Sequence of chain 1.C:
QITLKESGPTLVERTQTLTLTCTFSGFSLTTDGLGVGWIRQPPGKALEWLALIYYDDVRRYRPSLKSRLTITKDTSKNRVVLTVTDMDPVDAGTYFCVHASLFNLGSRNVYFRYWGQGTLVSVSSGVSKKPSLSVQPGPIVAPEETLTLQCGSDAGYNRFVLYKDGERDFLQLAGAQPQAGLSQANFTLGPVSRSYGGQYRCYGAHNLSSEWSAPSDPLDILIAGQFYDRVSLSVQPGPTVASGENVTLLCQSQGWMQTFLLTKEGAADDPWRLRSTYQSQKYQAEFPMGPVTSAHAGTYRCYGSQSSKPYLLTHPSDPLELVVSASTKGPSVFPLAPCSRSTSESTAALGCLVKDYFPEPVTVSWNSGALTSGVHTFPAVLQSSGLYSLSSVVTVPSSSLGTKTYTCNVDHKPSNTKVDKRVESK

Binding-site contacts:
Ligand atom C3 contacts residue ASN186 of chain 1.C at 3.7 Å.
Ligand atom C5 contacts residue ASN186 of chain 1.C at 3.4 Å.
Ligand atom N2 contacts residue ASN186 of chain 1.C at 3.1 Å (h-bond).
Ligand atom O5 contacts residue ASN186 of chain 1.C at 2.4 Å (h-bond).
Ligand atom O7 contacts residue GLN184 of chain 1.C at 3.5 Å (h-bond).
Ligand atom C4 contacts residue ASN186 of chain 1.C at 4.1 Å.
Ligand atom C2 contacts residue GLN184 of chain 1.C at 4.3 Å.
Ligand atom C3 contacts residue GLN184 of chain 1.C at 4.1 Å.
Ligand atom C1 contacts residue GLN184 of chain 1.C at 3.4 Å.
Ligand atom C5 contacts residue GLN184 of chain 1.C at 4.0 Å.
Ligand atom C6 contacts residue ASN186 of chain 1.C at 3.3 Å.
Ligand atom C4 contacts residue GLN184 of chain 1.C at 4.4 Å.
Ligand atom C7 contacts residue GLN184 of chain 1.C at 4.0 Å.
Ligand atom C1 contacts residue ASN186 of chain 1.C at 1.4 Å.
Ligand atom C7 contacts residue ASN186 of chain 1.C at 3.9 Å.
Ligand atom C2 contacts residue ASN186 of chain 1.C at 2.5 Å.
Ligand atom O5 contacts residue GLN184 of chain 1.C at 2.9 Å (h-bond).
Ligand atom O7 contacts residue ASN186 of chain 1.C at 4.1 Å.
Ligand atom C8 contacts residue GLN184 of chain 1.C at 4.1 Å.

The protein below binds the small molecule below.
Small molecule (SMILES): CC(=O)N[C@H]1[C@H](O[C@H]2[C@H](O)[C@@H](NC(C)=O)CO[C@@H]2CO)O[C@H](CO)[C@@H](O)[C@@H]1O